Binding-site contacts:
Ligand atom C13 contacts residue PHE123 of chain 1.A at 3.9 Å (hydrophobic).
Ligand atom C18 contacts residue TRP112 of chain 1.A at 3.6 Å (hydrophobic).
Ligand atom O7 contacts residue LEU301 of chain 1.A at 3.5 Å.
Ligand atom C11 contacts residue TRP112 of chain 1.A at 3.5 Å (hydrophobic).
Ligand atom O23 contacts residue HIS111 of chain 1.A at 2.7 Å (h-bond).
Ligand atom O23 contacts residue TYR49 of chain 1.A at 2.8 Å (h-bond).
Ligand atom C19 contacts residue TRP112 of chain 1.A at 3.5 Å (hydrophobic).
Ligand atom C5 contacts residue NAP1 of chain 1.B at 3.4 Å.
Ligand atom O1 contacts residue TRP21 of chain 1.A at 3.5 Å.
Ligand atom C10 contacts residue PHE123 of chain 1.A at 3.7 Å (hydrophobic).
Ligand atom F contacts residue CYS299 of chain 1.A at 3.9 Å.
Ligand atom C22 contacts residue LEU301 of chain 1.A at 3.9 Å (hydrophobic).
Ligand atom CL4 contacts residue TYR49 of chain 1.A at 3.8 Å.
Ligand atom N2 contacts residue PHE116 of chain 1.A at 3.9 Å.
Ligand atom C15 contacts residue TRP112 of chain 1.A at 3.2 Å (hydrophobic).
Ligand atom C20 contacts residue TRP220 of chain 1.A at 3.9 Å (hydrophobic).
Ligand atom C22 contacts residue TRP112 of chain 1.A at 3.2 Å (hydrophobic).
Ligand atom F contacts residue LEU301 of chain 1.A at 3.2 Å.
Ligand atom CL4 contacts residue VAL48 of chain 1.A at 3.1 Å.
Ligand atom O6 contacts residue NAP1 of chain 1.B at 3.5 Å (h-bond).
Ligand atom C11 contacts residue TYR310 of chain 1.A at 3.9 Å (hydrophobic).
Ligand atom N2 contacts residue CYS304 of chain 1.A at 3.8 Å.
Ligand atom F contacts residue TRP112 of chain 1.A at 3.2 Å.
Ligand atom CL4 contacts residue TRP21 of chain 1.A at 3.7 Å.
Ligand atom O7 contacts residue TRP220 of chain 1.A at 3.8 Å.
Ligand atom N2 contacts residue THR114 of chain 1.A at 2.9 Å (h-bond).
Ligand atom C5 contacts residue HIS111 of chain 1.A at 3.3 Å.
Ligand atom O23 contacts residue NAP1 of chain 1.B at 3.1 Å.
Ligand atom C15 contacts residue LEU301 of chain 1.A at 3.6 Å (hydrophobic).
Ligand atom C8 contacts residue TRP21 of chain 1.A at 3.7 Å (hydrophobic).
Ligand atom C17 contacts residue PHE123 of chain 1.A at 3.9 Å (hydrophobic).
Ligand atom C3 contacts residue TRP21 of chain 1.A at 3.7 Å (hydrophobic).
Ligand atom C3 contacts residue NAP1 of chain 1.B at 3.5 Å.
Ligand atom C9 contacts residue TRP21 of chain 1.A at 3.2 Å (hydrophobic).
Ligand atom O6 contacts residue HIS111 of chain 1.A at 3.3 Å (h-bond).
Ligand atom C12 contacts residue TRP21 of chain 1.A at 3.8 Å (hydrophobic).
Ligand atom F contacts residue ALA300 of chain 1.A at 3.2 Å.
Ligand atom O6 contacts residue TRP112 of chain 1.A at 3.0 Å (h-bond).
Ligand atom C17 contacts residue TRP112 of chain 1.A at 3.7 Å (hydrophobic).
Ligand atom C13 contacts residue TRP112 of chain 1.A at 3.4 Å (hydrophobic).

This protein binds this small molecule.
Small molecule (SMILES): Nc1ccc(CNC(=O)c2ccc(Cl)cc2OCC(=O)O)c(F)c1

Sequence of chain 1.A:
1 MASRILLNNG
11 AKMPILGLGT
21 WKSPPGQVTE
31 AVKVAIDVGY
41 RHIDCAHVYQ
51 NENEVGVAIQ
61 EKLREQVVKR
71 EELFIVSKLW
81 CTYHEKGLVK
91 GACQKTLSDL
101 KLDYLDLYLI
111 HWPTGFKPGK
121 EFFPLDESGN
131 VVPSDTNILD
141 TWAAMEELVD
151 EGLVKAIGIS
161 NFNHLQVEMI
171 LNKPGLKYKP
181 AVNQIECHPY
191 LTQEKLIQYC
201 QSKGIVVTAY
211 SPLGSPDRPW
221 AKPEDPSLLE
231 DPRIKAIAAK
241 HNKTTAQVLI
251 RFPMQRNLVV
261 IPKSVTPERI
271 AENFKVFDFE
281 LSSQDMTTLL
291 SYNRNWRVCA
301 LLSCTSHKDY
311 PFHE